Sequence of chain 1.A:
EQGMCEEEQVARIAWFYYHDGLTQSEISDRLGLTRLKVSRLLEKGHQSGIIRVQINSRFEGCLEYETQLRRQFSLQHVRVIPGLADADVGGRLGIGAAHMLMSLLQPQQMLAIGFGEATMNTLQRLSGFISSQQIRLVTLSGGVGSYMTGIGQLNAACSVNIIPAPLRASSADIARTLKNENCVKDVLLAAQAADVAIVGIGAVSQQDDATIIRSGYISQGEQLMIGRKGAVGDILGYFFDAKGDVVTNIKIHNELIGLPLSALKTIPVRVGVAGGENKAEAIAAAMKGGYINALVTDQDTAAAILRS

A small-molecule ligand and the protein it binds are described below.
Small molecule (SMILES): O=P(O)(O)OC[C@H]1O[C@H](O)[C@H](O)[C@@H]1O

Binding-site contacts:
Ligand atom C3 contacts residue ASP244 of chain 1.A at 3.3 Å.
Ligand atom P' contacts residue LYS289 of chain 1.A at 3.7 Å.
Ligand atom O3 contacts residue ASP244 of chain 1.A at 3.0 Å (salt-bridge).
Ligand atom O1X contacts residue LYS289 of chain 1.A at 2.8 Å (salt-bridge).
Ligand atom P' contacts residue THR221 of chain 1.A at 3.7 Å.
Ligand atom O3X contacts residue GLU127 of chain 1.A at 3.8 Å.
Ligand atom O2X contacts residue GLY126 of chain 1.A at 3.5 Å.
Ligand atom C1 contacts residue PHE125 of chain 1.A at 4.1 Å (hydrophobic).
Ligand atom C2 contacts residue GLY210 of chain 1.A at 3.9 Å.
Ligand atom C2 contacts residue ASP244 of chain 1.A at 3.1 Å.
Ligand atom O1 contacts residue LEU246 of chain 1.A at 3.7 Å.
Ligand atom O4 contacts residue GLY126 of chain 1.A at 4.1 Å.
Ligand atom C1 contacts residue ILE211 of chain 1.A at 3.8 Å (hydrophobic).
Ligand atom O3 contacts residue ILE222 of chain 1.A at 3.4 Å.
Ligand atom C2 contacts residue LEU246 of chain 1.A at 3.5 Å (hydrophobic).
Ligand atom C1 contacts residue GLY210 of chain 1.A at 3.0 Å.
Ligand atom O2X contacts residue THR221 of chain 1.A at 2.7 Å (h-bond).
Ligand atom C2 contacts residue GLY212 of chain 1.A at 4.0 Å.
Ligand atom C5 contacts residue ILE211 of chain 1.A at 4.0 Å (hydrophobic).
Ligand atom O3 contacts residue PHE125 of chain 1.A at 4.0 Å.
Ligand atom P' contacts residue GLU127 of chain 1.A at 3.7 Å.
Ligand atom O3X contacts residue LYS289 of chain 1.A at 3.5 Å (salt-bridge).
Ligand atom O2 contacts residue ASP244 of chain 1.A at 3.1 Å (salt-bridge).
Ligand atom O4 contacts residue PHE125 of chain 1.A at 3.3 Å (h-bond).
Ligand atom O1 contacts residue GLY210 of chain 1.A at 2.7 Å (h-bond).
Ligand atom O1X contacts residue GLN216 of chain 1.A at 4.2 Å.
Ligand atom O2 contacts residue GLY247 of chain 1.A at 3.7 Å.
Ligand atom O5 contacts residue GLY126 of chain 1.A at 3.7 Å.
Ligand atom O2X contacts residue GLU127 of chain 1.A at 2.7 Å (salt-bridge).
Ligand atom O2 contacts residue ILE245 of chain 1.A at 3.8 Å.
Ligand atom O2X contacts residue ALA128 of chain 1.A at 4.2 Å.
Ligand atom O2 contacts residue LEU246 of chain 1.A at 2.7 Å (h-bond).
Ligand atom O2 contacts residue PHE125 of chain 1.A at 3.5 Å.
Ligand atom P' contacts residue GLY126 of chain 1.A at 4.2 Å.
Ligand atom C2 contacts residue ILE245 of chain 1.A at 4.0 Å (hydrophobic).
Ligand atom O1X contacts residue THR221 of chain 1.A at 3.5 Å (h-bond).
Ligand atom O1 contacts residue PHE125 of chain 1.A at 3.9 Å.
Ligand atom O3X contacts residue ALA128 of chain 1.A at 3.3 Å (h-bond).
Ligand atom C3 contacts residue GLY212 of chain 1.A at 3.8 Å.
Ligand atom C5 contacts residue GLY212 of chain 1.A at 4.1 Å.